Binding-site contacts:
Ligand atom O10 contacts residue LYS141 of chain 1.G at 3.0 Å (salt-bridge).
Ligand atom C10 contacts residue LEU139 of chain 1.G at 3.6 Å (hydrophobic).
Ligand atom O9 contacts residue ARG144 of chain 1.G at 2.8 Å (salt-bridge).
Ligand atom N1 contacts residue GLY138 of chain 1.G at 3.5 Å.
Ligand atom P2 contacts residue SER140 of chain 1.G at 3.5 Å.
Ligand atom O11 contacts residue GLY138 of chain 1.G at 3.5 Å.
Ligand atom O10 contacts residue SER140 of chain 1.G at 2.5 Å (h-bond).
Ligand atom N3 contacts residue LEU139 of chain 1.G at 3.6 Å.
Ligand atom N contacts residue LEU137 of chain 1.G at 3.1 Å (h-bond).
Ligand atom O contacts residue PHE96 of chain 1.G at 3.4 Å.
Ligand atom N3 contacts residue GLU157 of chain 1.N at 2.7 Å (salt-bridge).
Ligand atom P contacts residue ARG71 of chain 1.K at 3.6 Å.
Ligand atom O3 contacts residue LYS67 of chain 1.K at 2.8 Å (salt-bridge).
Ligand atom C5 contacts residue GLY138 of chain 1.G at 3.6 Å.
Ligand atom C contacts residue GLU157 of chain 1.N at 3.4 Å.
Ligand atom O5 contacts residue ARG71 of chain 1.K at 3.6 Å.
Ligand atom O8 contacts residue SER140 of chain 1.G at 3.4 Å (h-bond).
Ligand atom O9 contacts residue ARG190 of chain 1.N at 3.1 Å (salt-bridge).
Ligand atom O8 contacts residue ARG190 of chain 1.N at 3.1 Å (salt-bridge).
Ligand atom O4 contacts residue ARG71 of chain 1.K at 3.3 Å.
Ligand atom N contacts residue GLU157 of chain 1.N at 2.7 Å (salt-bridge).
Ligand atom O2 contacts residue LYS141 of chain 1.G at 2.8 Å (salt-bridge).
Ligand atom O13 contacts residue GLN156 of chain 1.N at 2.9 Å (h-bond).
Ligand atom O8 contacts residue HIS118 of chain 1.N at 3.7 Å.
Ligand atom O10 contacts residue ARG144 of chain 1.G at 2.8 Å (salt-bridge).
Ligand atom O11 contacts residue LYS141 of chain 1.G at 3.4 Å.
Ligand atom O3 contacts residue ARG71 of chain 1.K at 2.7 Å (salt-bridge).
Ligand atom C4 contacts residue HIS117 of chain 1.N at 3.5 Å.
Ligand atom O7 contacts residue LYS141 of chain 1.G at 3.5 Å (salt-bridge).
Ligand atom N1 contacts residue LEU139 of chain 1.G at 3.2 Å (h-bond).
Ligand atom O2 contacts residue ASN92 of chain 1.G at 2.8 Å (h-bond).
Ligand atom O11 contacts residue SER140 of chain 1.G at 2.8 Å (h-bond).
Ligand atom O13 contacts residue HIS184 of chain 1.N at 3.1 Å.
Ligand atom C contacts residue LEU139 of chain 1.G at 3.5 Å (hydrophobic).
Ligand atom O5 contacts residue HIS118 of chain 1.N at 2.6 Å (h-bond).
Ligand atom O12 contacts residue SER140 of chain 1.G at 3.1 Å (h-bond).
Ligand atom O13 contacts residue VAL155 of chain 1.N at 3.5 Å.
Ligand atom O5 contacts residue ARG190 of chain 1.N at 3.3 Å (salt-bridge).
Ligand atom C10 contacts residue GLU157 of chain 1.N at 3.6 Å.
Ligand atom C8 contacts residue SER140 of chain 1.G at 3.3 Å.

Sequence of chain 1.G:
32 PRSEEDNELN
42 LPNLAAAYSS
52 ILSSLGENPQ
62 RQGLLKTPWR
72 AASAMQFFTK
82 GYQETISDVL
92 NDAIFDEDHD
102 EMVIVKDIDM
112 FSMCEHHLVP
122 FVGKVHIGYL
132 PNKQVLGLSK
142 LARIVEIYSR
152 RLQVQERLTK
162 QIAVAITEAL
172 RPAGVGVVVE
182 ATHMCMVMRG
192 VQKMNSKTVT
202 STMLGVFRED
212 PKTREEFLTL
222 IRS

A protein and the small-molecule ligand that binds it are described below.
Small molecule (SMILES): Nc1nc2c(ccn2[C@@H]2O[C@H](COP(=O)(O)OP(=O)(O)OP(=O)(O)O)[C@@H](O)[C@H]2O)c(=O)[nH]1

Sequence of chain 1.K:
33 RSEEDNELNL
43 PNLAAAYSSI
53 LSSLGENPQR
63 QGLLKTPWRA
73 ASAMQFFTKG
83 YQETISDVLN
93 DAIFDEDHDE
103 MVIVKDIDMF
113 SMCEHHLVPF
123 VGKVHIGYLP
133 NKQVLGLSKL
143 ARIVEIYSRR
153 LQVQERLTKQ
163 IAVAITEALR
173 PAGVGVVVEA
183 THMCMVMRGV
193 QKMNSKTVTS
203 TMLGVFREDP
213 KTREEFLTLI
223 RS

Sequence of chain 1.N:
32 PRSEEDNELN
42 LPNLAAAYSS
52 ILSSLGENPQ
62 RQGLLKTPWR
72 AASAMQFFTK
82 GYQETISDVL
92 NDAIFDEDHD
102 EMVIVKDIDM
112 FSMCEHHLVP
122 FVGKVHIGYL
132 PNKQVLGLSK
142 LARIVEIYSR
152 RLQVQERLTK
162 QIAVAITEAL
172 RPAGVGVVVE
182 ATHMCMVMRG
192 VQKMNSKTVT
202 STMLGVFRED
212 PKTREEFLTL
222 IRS